Binding-site contacts:
Ligand atom O7 contacts residue ASN205 of chain 1.D at 3.6 Å.
Ligand atom C3 contacts residue ASN205 of chain 1.D at 3.8 Å.
Ligand atom C1 contacts residue ASN205 of chain 1.D at 1.4 Å.
Ligand atom C4 contacts residue ASN205 of chain 1.D at 4.2 Å.
Ligand atom C7 contacts residue ASN205 of chain 1.D at 3.4 Å.
Ligand atom C8 contacts residue ASN205 of chain 1.D at 4.4 Å.
Ligand atom O5 contacts residue ASN167 of chain 1.D at 2.8 Å (h-bond).
Ligand atom C2 contacts residue ASN205 of chain 1.D at 2.4 Å.
Ligand atom O5 contacts residue ASN205 of chain 1.D at 2.4 Å (h-bond).
Ligand atom C8 contacts residue GLU204 of chain 1.D at 4.1 Å.
Ligand atom C5 contacts residue ASN205 of chain 1.D at 3.6 Å.
Ligand atom C6 contacts residue ASN167 of chain 1.D at 3.6 Å.
Ligand atom C1 contacts residue ASN167 of chain 1.D at 3.5 Å.
Ligand atom C8 contacts residue THR203 of chain 1.D at 4.3 Å.
Ligand atom N2 contacts residue ASN205 of chain 1.D at 2.9 Å (h-bond).
Ligand atom C5 contacts residue ASN167 of chain 1.D at 3.5 Å.

Sequence of chain 1.D:
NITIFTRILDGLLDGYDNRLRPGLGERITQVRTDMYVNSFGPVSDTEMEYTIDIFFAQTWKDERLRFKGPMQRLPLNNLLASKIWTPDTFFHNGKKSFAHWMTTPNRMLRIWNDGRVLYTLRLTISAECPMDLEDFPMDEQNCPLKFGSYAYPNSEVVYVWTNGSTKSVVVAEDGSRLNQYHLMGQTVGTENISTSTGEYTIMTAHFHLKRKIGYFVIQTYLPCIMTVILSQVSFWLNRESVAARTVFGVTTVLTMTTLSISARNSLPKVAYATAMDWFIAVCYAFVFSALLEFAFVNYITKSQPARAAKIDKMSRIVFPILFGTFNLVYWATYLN

The protein below binds the small molecule below.
Small molecule (SMILES): CC(=O)N[C@@H]1[C@@H](O)[C@H](O)[C@@H](CO)O[C@H]1O